This small molecule binds to this protein.
Small molecule (SMILES): CC[C@H](C)[C@H](NC(=O)[C@H](CC(C)C)NC(=O)[C@H](CO)NC(=O)CNC(=O)[C@@H](NC(=O)[C@@H](N)[C@@H](C)O)C(C)C)C(=O)N[C@H](C=O)CCC(N)=O

Binding-site contacts:
Ligand atom CD1 contacts residue ARG29 of chain 39.C at 3.6 Å.
Ligand atom CD2 contacts residue ARG29 of chain 39.C at 3.8 Å.
Ligand atom OG contacts residue PHE244 of chain 39.C at 3.7 Å.
Ligand atom C contacts residue ARG35 of chain 39.C at 3.7 Å.
Ligand atom C contacts residue ASP243 of chain 39.C at 4.4 Å.
Ligand atom C contacts residue ARG36 of chain 39.C at 3.2 Å.
Ligand atom CB contacts residue ARG35 of chain 39.C at 3.4 Å.
Ligand atom CA contacts residue ARG29 of chain 39.C at 4.2 Å.
Ligand atom CG1 contacts residue ASP243 of chain 39.C at 3.3 Å.
Ligand atom O contacts residue ARG35 of chain 39.C at 2.9 Å (salt-bridge).
Ligand atom O contacts residue ILE25 of chain 39.C at 3.8 Å.
Ligand atom CB contacts residue ARG35 of chain 39.C at 3.8 Å.
Ligand atom OG contacts residue ARG35 of chain 39.C at 4.2 Å.
Ligand atom O contacts residue ARG29 of chain 39.C at 4.2 Å.
Ligand atom N contacts residue ASP243 of chain 39.C at 3.8 Å.
Ligand atom O contacts residue ARG36 of chain 39.C at 2.9 Å (salt-bridge).
Ligand atom CG1 contacts residue ARG35 of chain 39.C at 4.4 Å.
Ligand atom CB contacts residue ASP243 of chain 39.C at 3.9 Å.
Ligand atom C contacts residue ARG29 of chain 39.C at 3.9 Å.
Ligand atom C contacts residue ASP243 of chain 39.C at 3.5 Å.
Ligand atom CG2 contacts residue PRO43 of chain 39.C at 4.3 Å (hydrophobic).
Ligand atom CG2 contacts residue GLU245 of chain 39.C at 3.4 Å.
Ligand atom O contacts residue ASP243 of chain 39.C at 4.3 Å.
Ligand atom CB contacts residue ASP243 of chain 39.C at 4.2 Å.
Ligand atom CG2 contacts residue ARG36 of chain 39.C at 3.8 Å.
Ligand atom N contacts residue ASP243 of chain 39.C at 3.3 Å (salt-bridge).
Ligand atom CA contacts residue ASP243 of chain 39.C at 3.3 Å.
Ligand atom CA contacts residue ARG35 of chain 39.C at 4.5 Å.
Ligand atom N contacts residue ARG35 of chain 39.C at 4.1 Å.
Ligand atom O contacts residue ASP243 of chain 39.C at 4.3 Å.
Ligand atom C contacts residue ARG35 of chain 39.C at 3.5 Å.
Ligand atom O contacts residue ARG29 of chain 39.C at 3.0 Å (salt-bridge).
Ligand atom O contacts residue ARG35 of chain 39.C at 3.3 Å (salt-bridge).
Ligand atom N contacts residue ARG35 of chain 39.C at 4.4 Å.
Ligand atom CA contacts residue ASP243 of chain 39.C at 4.2 Å.
Ligand atom CG2 contacts residue ARG35 of chain 39.C at 3.9 Å.
Ligand atom C contacts residue PRO43 of chain 39.C at 4.5 Å (hydrophobic).
Ligand atom O contacts residue PHE37 of chain 39.C at 3.8 Å.
Ligand atom N contacts residue ARG35 of chain 39.C at 4.1 Å.
Ligand atom O contacts residue PRO43 of chain 39.C at 3.7 Å.

Sequence of chain 39.C:
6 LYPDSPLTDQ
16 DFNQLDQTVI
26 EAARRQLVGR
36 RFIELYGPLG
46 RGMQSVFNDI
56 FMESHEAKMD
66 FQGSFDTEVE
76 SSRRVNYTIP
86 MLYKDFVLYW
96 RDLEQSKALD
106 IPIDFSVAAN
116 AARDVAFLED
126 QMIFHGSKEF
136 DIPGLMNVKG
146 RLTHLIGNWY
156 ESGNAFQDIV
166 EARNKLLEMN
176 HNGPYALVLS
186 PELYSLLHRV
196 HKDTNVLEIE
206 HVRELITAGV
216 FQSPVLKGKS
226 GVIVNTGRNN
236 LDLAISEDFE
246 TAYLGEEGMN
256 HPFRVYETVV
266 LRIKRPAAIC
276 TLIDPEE